This protein binds this small molecule.
Small molecule (SMILES): C[C@H](NC(=O)[C@@H](C)O)C(=O)N[C@H](CCC(=O)N[C@@H](CCC[C@@H](N)C(=O)O)C(=O)N[C@H](C)C(=O)N[C@H](C)C(=O)O)C(=O)O

Sequence of chain 1.A:
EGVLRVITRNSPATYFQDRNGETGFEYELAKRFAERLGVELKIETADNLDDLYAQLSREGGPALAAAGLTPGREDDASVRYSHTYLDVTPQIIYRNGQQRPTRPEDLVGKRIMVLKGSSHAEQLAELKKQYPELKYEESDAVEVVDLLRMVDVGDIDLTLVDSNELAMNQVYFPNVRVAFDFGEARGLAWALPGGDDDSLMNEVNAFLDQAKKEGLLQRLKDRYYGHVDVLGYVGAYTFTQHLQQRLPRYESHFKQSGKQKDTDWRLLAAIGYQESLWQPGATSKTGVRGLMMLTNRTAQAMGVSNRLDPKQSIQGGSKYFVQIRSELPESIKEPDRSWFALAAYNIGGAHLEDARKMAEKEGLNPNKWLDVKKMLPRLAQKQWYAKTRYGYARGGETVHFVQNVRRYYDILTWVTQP

Binding-site contacts:
Ligand atom O contacts residue GLU215 of chain 1.A at 3.4 Å (salt-bridge).
Ligand atom N6 contacts residue HIS170 of chain 1.A at 3.1 Å.
Ligand atom O contacts residue TYR275 of chain 1.A at 3.0 Å (h-bond).
Ligand atom C contacts residue THR120 of chain 1.A at 3.4 Å.
Ligand atom OE1 contacts residue GLY118 of chain 1.A at 2.9 Å (h-bond).
Ligand atom O contacts residue LEU119 of chain 1.A at 3.2 Å.
Ligand atom N contacts residue ASN214 of chain 1.A at 3.0 Å (h-bond).
Ligand atom O4 contacts residue SER168 of chain 1.A at 3.0 Å (h-bond).
Ligand atom CB contacts residue ALA63 of chain 1.A at 3.4 Å (hydrophobic).
Ligand atom C3 contacts residue ARG59 of chain 1.A at 2.8 Å.
Ligand atom CB contacts residue ASP212 of chain 1.A at 3.3 Å.
Ligand atom O contacts residue TYR103 of chain 1.A at 2.5 Å (h-bond).
Ligand atom CB contacts residue THR64 of chain 1.A at 3.2 Å.
Ligand atom C5 contacts residue VAL194 of chain 1.A at 3.4 Å (hydrophobic).
Ligand atom CG contacts residue SER169 of chain 1.A at 3.0 Å.
Ligand atom C contacts residue GLY118 of chain 1.A at 3.3 Å.
Ligand atom OXT contacts residue LEU119 of chain 1.A at 3.1 Å.
Ligand atom N contacts residue GLY167 of chain 1.A at 3.4 Å (h-bond).
Ligand atom O3 contacts residue LEU197 of chain 1.A at 3.0 Å.
Ligand atom N contacts residue GLY118 of chain 1.A at 2.7 Å (h-bond).
Ligand atom CB contacts residue GLU172 of chain 1.A at 3.2 Å.
Ligand atom O4 contacts residue LEU165 of chain 1.A at 2.5 Å (h-bond).
Ligand atom N6 contacts residue LEU210 of chain 1.A at 3.0 Å (h-bond).
Ligand atom O3 contacts residue LEU210 of chain 1.A at 2.7 Å (h-bond).
Ligand atom CA contacts residue SER169 of chain 1.A at 3.2 Å.
Ligand atom CB contacts residue SER169 of chain 1.A at 3.1 Å.
Ligand atom CB contacts residue GLU215 of chain 1.A at 3.3 Å.
Ligand atom CB contacts residue ASN214 of chain 1.A at 3.1 Å.
Ligand atom CA contacts residue ARG59 of chain 1.A at 3.2 Å.
Ligand atom OXT contacts residue LEU238 of chain 1.A at 3.4 Å.
Ligand atom CA contacts residue GLY118 of chain 1.A at 3.1 Å.
Ligand atom OXT contacts residue GLU76 of chain 1.A at 2.9 Å (salt-bridge).
Ligand atom C6 contacts residue HIS170 of chain 1.A at 3.0 Å.
Ligand atom N6 contacts residue VAL211 of chain 1.A at 3.2 Å.
Ligand atom O contacts residue ARG59 of chain 1.A at 2.8 Å (salt-bridge).
Ligand atom O contacts residue TYR103 of chain 1.A at 3.3 Å.
Ligand atom C7 contacts residue LEU165 of chain 1.A at 3.3 Å (hydrophobic).
Ligand atom OXT contacts residue THR120 of chain 1.A at 2.2 Å (h-bond).
Ligand atom O contacts residue GLU215 of chain 1.A at 2.9 Å (salt-bridge).
Ligand atom C7 contacts residue LEU210 of chain 1.A at 3.4 Å (hydrophobic).